The protein below binds the small molecule below.
Small molecule (SMILES): Cc1nc(-c2ccc(OCCCCCN3CCN(c4ccnc(N)c4)C3=O)cc2)no1

Sequence of chain 34.A:
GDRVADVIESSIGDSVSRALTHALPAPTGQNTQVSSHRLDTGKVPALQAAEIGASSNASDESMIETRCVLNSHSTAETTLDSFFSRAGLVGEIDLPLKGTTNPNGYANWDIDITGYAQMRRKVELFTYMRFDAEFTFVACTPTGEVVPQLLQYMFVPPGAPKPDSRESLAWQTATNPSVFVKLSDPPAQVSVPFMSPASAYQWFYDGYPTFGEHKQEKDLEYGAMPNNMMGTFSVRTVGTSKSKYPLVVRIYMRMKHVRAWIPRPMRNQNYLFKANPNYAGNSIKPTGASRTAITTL

Sequence of chain 34.C:
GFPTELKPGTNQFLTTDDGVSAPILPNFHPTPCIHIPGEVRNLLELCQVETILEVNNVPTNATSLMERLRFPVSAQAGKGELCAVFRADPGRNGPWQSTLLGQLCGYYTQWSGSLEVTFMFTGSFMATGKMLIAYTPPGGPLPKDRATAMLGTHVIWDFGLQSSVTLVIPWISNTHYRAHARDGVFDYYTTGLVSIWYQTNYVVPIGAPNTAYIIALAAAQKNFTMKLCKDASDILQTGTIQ

Sequence of chain 35.C:
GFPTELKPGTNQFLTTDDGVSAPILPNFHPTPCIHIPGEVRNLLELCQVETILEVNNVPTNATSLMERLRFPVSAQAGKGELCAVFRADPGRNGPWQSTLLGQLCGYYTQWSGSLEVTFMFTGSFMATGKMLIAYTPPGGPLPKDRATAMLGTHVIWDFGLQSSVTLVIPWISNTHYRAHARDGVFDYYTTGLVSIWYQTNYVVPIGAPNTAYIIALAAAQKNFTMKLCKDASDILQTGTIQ

Binding-site contacts:
Ligand atom C15 contacts residue MET195 of chain 34.A at 3.8 Å (hydrophobic).
Ligand atom N1 contacts residue ASP112 of chain 34.A at 3.9 Å.
Ligand atom N6 contacts residue PHE155 of chain 34.A at 3.8 Å.
Ligand atom C19 contacts residue ILE24 of chain 34.C at 3.5 Å (hydrophobic).
Ligand atom N5 contacts residue PHE233 of chain 34.A at 3.2 Å.
Ligand atom C4 contacts residue TRP203 of chain 34.A at 4.0 Å (hydrophobic).
Ligand atom C12 contacts residue MET195 of chain 34.A at 3.8 Å (hydrophobic).
Ligand atom N2 contacts residue TRP203 of chain 34.A at 3.9 Å.
Ligand atom N5 contacts residue PHE137 of chain 34.A at 3.5 Å.
Ligand atom C5 contacts residue TRP203 of chain 34.A at 3.8 Å (hydrophobic).
Ligand atom C22 contacts residue VAL179 of chain 34.A at 3.4 Å (hydrophobic).
Ligand atom N6 contacts residue ILE24 of chain 34.C at 3.9 Å.
Ligand atom C3 contacts residue ASP112 of chain 34.A at 3.0 Å.
Ligand atom C14 contacts residue PHE155 of chain 34.A at 3.9 Å (hydrophobic).
Ligand atom C13 contacts residue ILE111 of chain 34.A at 4.0 Å (hydrophobic).
Ligand atom C2 contacts residue THR114 of chain 34.A at 3.6 Å.
Ligand atom C19 contacts residue VAL192 of chain 34.A at 3.4 Å (hydrophobic).
Ligand atom C8 contacts residue TYR201 of chain 34.A at 3.3 Å (hydrophobic).
Ligand atom C14 contacts residue MET195 of chain 34.A at 3.9 Å (hydrophobic).
Ligand atom O3 contacts residue ILE113 of chain 34.A at 3.0 Å (h-bond).
Ligand atom N4 contacts residue TRP203 of chain 34.A at 3.6 Å (h-bond).
Ligand atom C16 contacts residue ILE111 of chain 34.A at 3.5 Å (hydrophobic).
Ligand atom C17 contacts residue PHE135 of chain 34.A at 3.9 Å (hydrophobic).
Ligand atom C7 contacts residue TYR201 of chain 34.A at 3.8 Å (hydrophobic).
Ligand atom O3 contacts residue ASP112 of chain 34.A at 3.6 Å.
Ligand atom C16 contacts residue PHE135 of chain 34.A at 3.4 Å (hydrophobic).
Ligand atom C16 contacts residue PHE155 of chain 34.A at 3.9 Å (hydrophobic).
Ligand atom C9 contacts residue ILE113 of chain 34.A at 3.7 Å (hydrophobic).
Ligand atom C2 contacts residue ASP112 of chain 34.A at 2.8 Å.
Ligand atom O2 contacts residue PHE137 of chain 34.A at 4.0 Å.
Ligand atom C13 contacts residue PHE135 of chain 34.A at 3.4 Å (hydrophobic).
Ligand atom C15 contacts residue VAL192 of chain 34.A at 3.2 Å (hydrophobic).
Ligand atom C14 contacts residue PHE135 of chain 34.A at 3.7 Å (hydrophobic).
Ligand atom C13 contacts residue MET195 of chain 34.A at 3.9 Å (hydrophobic).
Ligand atom C7 contacts residue ASN228 of chain 34.A at 3.8 Å.
Ligand atom N1 contacts residue THR114 of chain 34.A at 4.0 Å.
Ligand atom O2 contacts residue PHE233 of chain 34.A at 3.0 Å.
Ligand atom C17 contacts residue PHE155 of chain 34.A at 3.7 Å (hydrophobic).
Ligand atom C18 contacts residue PHE155 of chain 34.A at 3.9 Å (hydrophobic).
Ligand atom O1 contacts residue MET195 of chain 34.A at 3.2 Å.